A small-molecule ligand and the protein it binds are described below.
Small molecule (SMILES): Clc1ccccc1Oc1ccc(Nc2ncnc3[nH]ccc23)cc1

Sequence of chain 1.B:
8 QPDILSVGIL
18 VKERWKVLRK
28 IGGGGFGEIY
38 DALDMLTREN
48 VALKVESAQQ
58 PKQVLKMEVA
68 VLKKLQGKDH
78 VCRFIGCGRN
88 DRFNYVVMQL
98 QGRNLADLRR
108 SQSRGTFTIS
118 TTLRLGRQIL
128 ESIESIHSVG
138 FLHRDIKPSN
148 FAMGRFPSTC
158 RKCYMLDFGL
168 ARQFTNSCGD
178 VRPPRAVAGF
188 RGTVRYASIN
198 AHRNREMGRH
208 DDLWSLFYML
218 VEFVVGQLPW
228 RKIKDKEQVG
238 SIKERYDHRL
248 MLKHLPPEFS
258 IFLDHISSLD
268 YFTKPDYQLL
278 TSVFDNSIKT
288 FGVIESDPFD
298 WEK

Binding-site contacts:
Ligand atom N3 contacts residue CYS79 of chain 1.B at 3.7 Å.
Ligand atom C15 contacts residue ILE36 of chain 1.B at 3.7 Å (hydrophobic).
Ligand atom C13 contacts residue CYS79 of chain 1.B at 3.9 Å (hydrophobic).
Ligand atom C13 contacts residue ALA49 of chain 1.B at 3.9 Å (hydrophobic).
Ligand atom C17 contacts residue ILE28 of chain 1.B at 3.2 Å (hydrophobic).
Ligand atom C1 contacts residue SER146 of chain 1.B at 4.0 Å.
Ligand atom C5 contacts residue ASN101 of chain 1.B at 3.6 Å.
Ligand atom C13 contacts residue GLN96 of chain 1.B at 3.9 Å.
Ligand atom N contacts residue LEU163 of chain 1.B at 3.9 Å.
Ligand atom C12 contacts residue ALA49 of chain 1.B at 4.0 Å (hydrophobic).
Ligand atom N2 contacts residue LEU97 of chain 1.B at 3.7 Å.
Ligand atom C2 contacts residue SER146 of chain 1.B at 3.6 Å.
Ligand atom C13 contacts residue MET95 of chain 1.B at 3.7 Å (hydrophobic).
Ligand atom C14 contacts residue LEU163 of chain 1.B at 3.5 Å (hydrophobic).
Ligand atom C3 contacts residue ARG107 of chain 1.B at 3.3 Å.
Ligand atom N3 contacts residue ALA49 of chain 1.B at 3.6 Å.
Ligand atom N3 contacts residue GLN96 of chain 1.B at 3.0 Å (h-bond).
Ligand atom C10 contacts residue LEU163 of chain 1.B at 4.0 Å (hydrophobic).
Ligand atom C13 contacts residue LEU163 of chain 1.B at 3.8 Å (hydrophobic).
Ligand atom C8 contacts residue SER146 of chain 1.B at 3.7 Å.
Ligand atom N3 contacts residue GLN98 of chain 1.B at 4.0 Å.
Ligand atom C11 contacts residue GLN98 of chain 1.B at 3.7 Å.
Ligand atom C15 contacts residue LEU163 of chain 1.B at 4.0 Å (hydrophobic).
Ligand atom C12 contacts residue LEU163 of chain 1.B at 4.0 Å (hydrophobic).
Ligand atom C14 contacts residue ILE36 of chain 1.B at 3.7 Å (hydrophobic).
Ligand atom N contacts residue ILE36 of chain 1.B at 3.5 Å.
Ligand atom C16 contacts residue ILE28 of chain 1.B at 3.8 Å (hydrophobic).
Ligand atom CL contacts residue PHE33 of chain 1.B at 3.1 Å.
Ligand atom O contacts residue ASN101 of chain 1.B at 3.5 Å (h-bond).
Ligand atom C7 contacts residue ASN101 of chain 1.B at 3.6 Å.
Ligand atom C14 contacts residue LYS51 of chain 1.B at 3.8 Å.
Ligand atom C11 contacts residue LEU97 of chain 1.B at 3.9 Å (hydrophobic).
Ligand atom C10 contacts residue ILE36 of chain 1.B at 3.8 Å (hydrophobic).
Ligand atom C4 contacts residue ARG107 of chain 1.B at 3.8 Å.
Ligand atom C7 contacts residue SER146 of chain 1.B at 3.7 Å.
Ligand atom C4 contacts residue ASN101 of chain 1.B at 3.1 Å.
Ligand atom C6 contacts residue ASN101 of chain 1.B at 3.5 Å.
Ligand atom N2 contacts residue GLN98 of chain 1.B at 2.9 Å (h-bond).
Ligand atom C12 contacts residue GLN98 of chain 1.B at 3.8 Å.
Ligand atom C3 contacts residue SER146 of chain 1.B at 3.7 Å.